A small-molecule ligand and the protein it binds are described below.
Small molecule (SMILES): N#Cc1cccc(CC(=O)N2CCC[C@H]2C(=O)Nc2cccc(Br)n2)c1

Binding-site contacts:
Ligand atom C6 contacts residue LEU25 of chain 1.A at 3.4 Å (hydrophobic).
Ligand atom C20 contacts residue SER201 of chain 1.A at 3.7 Å.
Ligand atom C contacts residue LYS180 of chain 1.A at 3.6 Å.
Ligand atom C10 contacts residue LYS180 of chain 1.A at 3.3 Å.
Ligand atom C4 contacts residue CYS42 of chain 1.A at 3.7 Å (hydrophobic).
Ligand atom C4 contacts residue CYS26 of chain 1.A at 3.9 Å (hydrophobic).
Ligand atom C contacts residue ARG202 of chain 1.A at 3.8 Å.
Ligand atom C24 contacts residue GLY200 of chain 1.A at 3.4 Å.
Ligand atom C4 contacts residue HIS41 of chain 1.A at 3.4 Å.
Ligand atom C21 contacts residue LYS180 of chain 1.A at 3.6 Å.
Ligand atom C24 contacts residue THR198 of chain 1.A at 3.7 Å.
Ligand atom N contacts residue ARG202 of chain 1.A at 3.6 Å.
Ligand atom C22 contacts residue LYS180 of chain 1.A at 3.6 Å.
Ligand atom C23 contacts residue GLY200 of chain 1.A at 3.5 Å.
Ligand atom N7 contacts residue LEU25 of chain 1.A at 2.5 Å (h-bond).
Ligand atom O18 contacts residue SER183 of chain 1.A at 3.0 Å (h-bond).
Ligand atom BR15 contacts residue TRP128 of chain 1.A at 3.4 Å.
Ligand atom N contacts residue LYS180 of chain 1.A at 3.8 Å.
Ligand atom O18 contacts residue GLY181 of chain 1.A at 3.0 Å (h-bond).
Ligand atom C11 contacts residue LYS180 of chain 1.A at 3.4 Å.
Ligand atom C17 contacts residue SER183 of chain 1.A at 3.3 Å.
Ligand atom BR15 contacts residue HIS24 of chain 1.A at 3.6 Å.
Ligand atom C9 contacts residue GLY181 of chain 1.A at 3.9 Å.
Ligand atom N7 contacts residue GLY181 of chain 1.A at 3.8 Å.
Ligand atom C5 contacts residue SER199 of chain 1.A at 3.8 Å.
Ligand atom C16 contacts residue SER183 of chain 1.A at 3.2 Å.
Ligand atom C contacts residue SER201 of chain 1.A at 3.9 Å.
Ligand atom C22 contacts residue GLY200 of chain 1.A at 3.9 Å.
Ligand atom O18 contacts residue LYS180 of chain 1.A at 3.4 Å.
Ligand atom C24 contacts residue SER183 of chain 1.A at 2.6 Å.
Ligand atom C9 contacts residue LEU25 of chain 1.A at 3.4 Å (hydrophobic).
Ligand atom C2 contacts residue LEU25 of chain 1.A at 3.4 Å (hydrophobic).
Ligand atom N14 contacts residue GLY181 of chain 1.A at 3.2 Å.
Ligand atom N14 contacts residue LEU25 of chain 1.A at 3.4 Å (h-bond).
Ligand atom C19 contacts residue GLY200 of chain 1.A at 3.8 Å.
Ligand atom C23 contacts residue SER183 of chain 1.A at 3.5 Å.
Ligand atom C17 contacts residue SER199 of chain 1.A at 3.2 Å.
Ligand atom C21 contacts residue SER201 of chain 1.A at 3.7 Å.
Ligand atom O8 contacts residue LYS180 of chain 1.A at 3.1 Å (salt-bridge).
Ligand atom C19 contacts residue SER183 of chain 1.A at 3.2 Å.

Sequence of chain 1.A:
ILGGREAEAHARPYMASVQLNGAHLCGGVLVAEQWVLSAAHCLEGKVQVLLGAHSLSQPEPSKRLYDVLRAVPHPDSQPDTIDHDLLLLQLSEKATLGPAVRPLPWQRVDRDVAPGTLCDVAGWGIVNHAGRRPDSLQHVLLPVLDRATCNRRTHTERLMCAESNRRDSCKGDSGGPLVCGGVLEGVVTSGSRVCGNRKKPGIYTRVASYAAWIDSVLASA